Sequence of chain 1.B:
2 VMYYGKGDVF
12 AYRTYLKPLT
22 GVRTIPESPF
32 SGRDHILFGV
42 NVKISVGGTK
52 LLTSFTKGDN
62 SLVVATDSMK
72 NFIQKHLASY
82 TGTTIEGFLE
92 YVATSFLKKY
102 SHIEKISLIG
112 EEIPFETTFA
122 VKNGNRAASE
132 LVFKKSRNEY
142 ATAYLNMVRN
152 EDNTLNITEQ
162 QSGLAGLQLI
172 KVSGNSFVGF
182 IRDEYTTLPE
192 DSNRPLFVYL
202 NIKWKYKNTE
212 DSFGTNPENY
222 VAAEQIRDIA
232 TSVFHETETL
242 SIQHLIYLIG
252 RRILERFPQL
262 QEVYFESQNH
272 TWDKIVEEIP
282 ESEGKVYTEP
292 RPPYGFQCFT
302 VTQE

Sequence of chain 1.A:
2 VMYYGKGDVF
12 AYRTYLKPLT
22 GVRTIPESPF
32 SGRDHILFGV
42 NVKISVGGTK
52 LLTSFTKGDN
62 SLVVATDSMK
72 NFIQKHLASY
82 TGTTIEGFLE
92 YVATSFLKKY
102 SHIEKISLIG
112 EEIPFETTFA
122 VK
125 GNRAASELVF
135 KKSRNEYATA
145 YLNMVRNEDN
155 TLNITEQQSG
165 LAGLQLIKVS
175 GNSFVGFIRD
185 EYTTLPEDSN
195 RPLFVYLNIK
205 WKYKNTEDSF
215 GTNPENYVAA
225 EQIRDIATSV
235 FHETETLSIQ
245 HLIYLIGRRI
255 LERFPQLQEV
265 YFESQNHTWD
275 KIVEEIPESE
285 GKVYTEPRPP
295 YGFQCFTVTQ

This small molecule binds to this protein.
Small molecule (SMILES): O=c1[nH]c(=O)c2nn[nH]c2[nH]1

Binding-site contacts:
Ligand atom O2 contacts residue SER242 of chain 1.A at 3.4 Å.
Ligand atom C2 contacts residue OXY1 of chain 1.D at 3.8 Å.
Ligand atom N9 contacts residue PHE178 of chain 1.A at 3.4 Å.
Ligand atom O2 contacts residue GLN244 of chain 1.A at 3.6 Å (h-bond).
Ligand atom C4 contacts residue PHE178 of chain 1.A at 3.3 Å (hydrophobic).
Ligand atom C5 contacts residue THR67 of chain 1.B at 3.8 Å.
Ligand atom N8 contacts residue PHE178 of chain 1.A at 3.6 Å.
Ligand atom C6 contacts residue OXY1 of chain 1.D at 3.4 Å.
Ligand atom O6 contacts residue TYR5 of chain 1.B at 3.8 Å.
Ligand atom O6 contacts residue GLN244 of chain 1.A at 3.0 Å (h-bond).
Ligand atom C4 contacts residue OXY1 of chain 1.D at 3.1 Å.
Ligand atom N1 contacts residue GLN244 of chain 1.A at 2.9 Å (h-bond).
Ligand atom C5 contacts residue PHE178 of chain 1.A at 3.3 Å (hydrophobic).
Ligand atom N1 contacts residue PHE178 of chain 1.A at 3.6 Å.
Ligand atom N7 contacts residue OXY1 of chain 1.D at 3.5 Å (h-bond).
Ligand atom N8 contacts residue OXY1 of chain 1.D at 3.6 Å (h-bond).
Ligand atom N8 contacts residue THR67 of chain 1.B at 3.3 Å (h-bond).
Ligand atom N3 contacts residue ARG195 of chain 1.A at 3.1 Å (salt-bridge).
Ligand atom N3 contacts residue OXY1 of chain 1.D at 3.6 Å (h-bond).
Ligand atom N1 contacts residue OXY1 of chain 1.D at 3.7 Å.
Ligand atom N3 contacts residue PHE178 of chain 1.A at 3.8 Å.
Ligand atom O2 contacts residue ARG195 of chain 1.A at 2.8 Å (salt-bridge).
Ligand atom O6 contacts residue THR67 of chain 1.B at 3.8 Å.
Ligand atom C5 contacts residue OXY1 of chain 1.D at 3.2 Å.
Ligand atom N7 contacts residue ALA66 of chain 1.B at 3.6 Å.
Ligand atom C4 contacts residue ASN270 of chain 1.A at 3.8 Å.
Ligand atom C2 contacts residue PHE178 of chain 1.A at 3.7 Å (hydrophobic).
Ligand atom C6 contacts residue GLN244 of chain 1.A at 3.8 Å.
Ligand atom C6 contacts residue PHE178 of chain 1.A at 3.4 Å (hydrophobic).
Ligand atom N7 contacts residue THR67 of chain 1.B at 2.9 Å (h-bond).
Ligand atom N8 contacts residue ALA66 of chain 1.B at 3.9 Å.
Ligand atom N9 contacts residue OXY1 of chain 1.D at 3.3 Å (h-bond).
Ligand atom N9 contacts residue LEU189 of chain 1.A at 3.8 Å.
Ligand atom C2 contacts residue GLN244 of chain 1.A at 3.7 Å.
Ligand atom O2 contacts residue ILE243 of chain 1.A at 2.7 Å (h-bond).
Ligand atom N7 contacts residue PHE178 of chain 1.A at 3.6 Å.
Ligand atom C2 contacts residue ARG195 of chain 1.A at 3.5 Å.
Ligand atom C2 contacts residue ILE243 of chain 1.A at 3.9 Å (hydrophobic).
Ligand atom N3 contacts residue ASN270 of chain 1.A at 3.4 Å (h-bond).
Ligand atom N8 contacts residue LEU189 of chain 1.A at 3.7 Å.